Sequence of chain 1.G:
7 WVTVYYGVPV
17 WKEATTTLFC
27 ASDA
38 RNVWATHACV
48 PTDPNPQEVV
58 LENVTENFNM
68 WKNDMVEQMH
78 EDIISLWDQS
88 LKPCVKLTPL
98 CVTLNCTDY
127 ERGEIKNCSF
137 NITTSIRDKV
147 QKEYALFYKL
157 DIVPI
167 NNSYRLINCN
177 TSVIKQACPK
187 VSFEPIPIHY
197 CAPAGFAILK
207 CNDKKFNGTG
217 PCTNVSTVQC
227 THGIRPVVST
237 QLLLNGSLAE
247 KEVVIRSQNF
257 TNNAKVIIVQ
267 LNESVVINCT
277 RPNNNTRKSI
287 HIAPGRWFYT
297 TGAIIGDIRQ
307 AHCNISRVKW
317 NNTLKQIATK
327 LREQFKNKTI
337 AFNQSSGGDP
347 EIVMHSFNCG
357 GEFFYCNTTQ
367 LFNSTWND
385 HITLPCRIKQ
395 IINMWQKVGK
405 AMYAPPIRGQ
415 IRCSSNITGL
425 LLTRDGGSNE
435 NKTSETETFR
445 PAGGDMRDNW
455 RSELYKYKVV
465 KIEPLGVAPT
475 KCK

Sequence of chain 1.H:
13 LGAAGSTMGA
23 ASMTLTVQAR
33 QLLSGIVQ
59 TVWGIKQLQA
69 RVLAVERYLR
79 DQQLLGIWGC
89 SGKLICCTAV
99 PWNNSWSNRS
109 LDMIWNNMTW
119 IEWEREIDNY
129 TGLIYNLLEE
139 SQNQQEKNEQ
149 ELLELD

Binding-site contacts:
Ligand atom C7 contacts residue SER18 of chain 1.H at 4.3 Å.
Ligand atom C2 contacts residue ASN60 of chain 1.G at 2.4 Å.
Ligand atom C8 contacts residue GLY17 of chain 1.H at 3.4 Å.
Ligand atom C3 contacts residue ASN60 of chain 1.G at 3.8 Å.
Ligand atom O5 contacts residue ASN60 of chain 1.G at 2.4 Å (h-bond).
Ligand atom C8 contacts residue SER18 of chain 1.H at 4.3 Å.
Ligand atom N2 contacts residue ASN60 of chain 1.G at 2.8 Å (h-bond).
Ligand atom O7 contacts residue GLY17 of chain 1.H at 3.1 Å (h-bond).
Ligand atom C4 contacts residue ASN60 of chain 1.G at 4.2 Å.
Ligand atom C2 contacts residue GLY17 of chain 1.H at 4.3 Å.
Ligand atom O7 contacts residue ASN60 of chain 1.G at 4.1 Å.
Ligand atom N2 contacts residue GLU59 of chain 1.G at 4.5 Å.
Ligand atom C7 contacts residue GLY17 of chain 1.H at 3.2 Å.
Ligand atom O7 contacts residue SER18 of chain 1.H at 3.4 Å.
Ligand atom C8 contacts residue GLU59 of chain 1.G at 3.8 Å.
Ligand atom N2 contacts residue GLY17 of chain 1.H at 3.8 Å.
Ligand atom C7 contacts residue ASN60 of chain 1.G at 3.6 Å.
Ligand atom C5 contacts residue ASN60 of chain 1.G at 3.7 Å.
Ligand atom C8 contacts residue ASN60 of chain 1.G at 4.5 Å.
Ligand atom C1 contacts residue ASN60 of chain 1.G at 1.5 Å.

A protein and the small-molecule ligand that binds it are described below.
Small molecule (SMILES): CC(=O)N[C@H]1[C@H](O[C@H]2[C@H](O)[C@@H](NC(C)=O)CO[C@@H]2CO)O[C@H](CO)[C@@H](O)[C@@H]1O